Sequence of chain 1.A:
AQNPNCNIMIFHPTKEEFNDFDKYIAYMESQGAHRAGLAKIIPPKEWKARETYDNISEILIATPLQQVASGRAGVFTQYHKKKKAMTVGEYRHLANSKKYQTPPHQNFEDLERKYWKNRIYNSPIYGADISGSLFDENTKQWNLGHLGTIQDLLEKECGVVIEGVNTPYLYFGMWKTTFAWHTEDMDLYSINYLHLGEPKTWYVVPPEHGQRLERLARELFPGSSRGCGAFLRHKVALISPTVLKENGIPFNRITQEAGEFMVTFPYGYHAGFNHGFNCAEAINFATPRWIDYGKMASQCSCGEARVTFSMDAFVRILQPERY

Binding-site contacts:
Ligand atom OAE contacts residue PHE29 of chain 1.A at 4.5 Å.
Ligand atom CAG contacts residue ASN30 of chain 1.A at 4.5 Å.
Ligand atom OAB contacts residue GLN152 of chain 1.A at 3.3 Å.
Ligand atom NAC contacts residue LYS26 of chain 1.A at 3.5 Å.
Ligand atom SAD contacts residue GLN152 of chain 1.A at 3.7 Å.
Ligand atom SAD contacts residue LYS26 of chain 1.A at 3.6 Å.
Ligand atom CAK contacts residue LYS26 of chain 1.A at 3.9 Å.
Ligand atom SAD contacts residue TRP58 of chain 1.A at 4.5 Å.
Ligand atom OAB contacts residue LYS26 of chain 1.A at 2.8 Å (salt-bridge).
Ligand atom CAG contacts residue LYS26 of chain 1.A at 3.7 Å.
Ligand atom C contacts residue TRP58 of chain 1.A at 3.8 Å (hydrophobic).
Ligand atom OAE contacts residue GLN152 of chain 1.A at 3.2 Å.
Ligand atom CAF contacts residue LYS26 of chain 1.A at 4.1 Å.
Ligand atom SAD contacts residue PHE29 of chain 1.A at 4.3 Å.
Ligand atom CAH contacts residue ASN30 of chain 1.A at 4.0 Å.
Ligand atom CAJ contacts residue LYS26 of chain 1.A at 3.7 Å.
Ligand atom NAC contacts residue TRP58 of chain 1.A at 4.0 Å.
Ligand atom CAH contacts residue LYS26 of chain 1.A at 3.6 Å.
Ligand atom C contacts residue GLU57 of chain 1.A at 3.5 Å.
Ligand atom OAB contacts residue ASN30 of chain 1.A at 2.8 Å (h-bond).
Ligand atom OAE contacts residue TRP58 of chain 1.A at 3.5 Å.
Ligand atom CAF contacts residue GLU57 of chain 1.A at 4.5 Å.
Ligand atom SAD contacts residue ASN30 of chain 1.A at 4.0 Å.
Ligand atom CAI contacts residue GLU57 of chain 1.A at 4.3 Å.
Ligand atom OAB contacts residue PHE29 of chain 1.A at 3.8 Å.
Ligand atom NAC contacts residue PRO55 of chain 1.A at 3.4 Å.
Ligand atom CAI contacts residue LYS26 of chain 1.A at 4.1 Å.
Ligand atom NAC contacts residue PHE29 of chain 1.A at 3.6 Å.

This small molecule binds to this protein.
Small molecule (SMILES): Cc1ccccc1S(N)(=O)=O